A protein and the small-molecule ligand that binds it are described below.
Small molecule (SMILES): CC(=O)N[C@@H]1[C@@H](O)[C@H](O)[C@@H](CO)O[C@H]1O

Binding-site contacts:
Ligand atom N2 contacts residue ASN87 of chain 3.C at 2.9 Å (h-bond).
Ligand atom C8 contacts residue ILE155 of chain 3.C at 3.7 Å (hydrophobic).
Ligand atom O6 contacts residue LEU91 of chain 3.C at 3.9 Å.
Ligand atom O7 contacts residue ASN87 of chain 3.C at 4.4 Å.
Ligand atom C6 contacts residue SER79 of chain 3.C at 3.6 Å.
Ligand atom O5 contacts residue ASN87 of chain 3.C at 2.4 Å (h-bond).
Ligand atom C3 contacts residue ASN87 of chain 3.C at 3.8 Å.
Ligand atom C4 contacts residue ASN87 of chain 3.C at 4.2 Å.
Ligand atom O5 contacts residue SER79 of chain 3.C at 3.8 Å.
Ligand atom C5 contacts residue ASN87 of chain 3.C at 3.7 Å.
Ligand atom C2 contacts residue ASN87 of chain 3.C at 2.5 Å.
Ligand atom C1 contacts residue ASN87 of chain 3.C at 1.4 Å.
Ligand atom C7 contacts residue ASN87 of chain 3.C at 3.9 Å.
Ligand atom C5 contacts residue SER79 of chain 3.C at 4.3 Å.
Ligand atom O6 contacts residue SER79 of chain 3.C at 2.5 Å (h-bond).

Sequence of chain 3.C:
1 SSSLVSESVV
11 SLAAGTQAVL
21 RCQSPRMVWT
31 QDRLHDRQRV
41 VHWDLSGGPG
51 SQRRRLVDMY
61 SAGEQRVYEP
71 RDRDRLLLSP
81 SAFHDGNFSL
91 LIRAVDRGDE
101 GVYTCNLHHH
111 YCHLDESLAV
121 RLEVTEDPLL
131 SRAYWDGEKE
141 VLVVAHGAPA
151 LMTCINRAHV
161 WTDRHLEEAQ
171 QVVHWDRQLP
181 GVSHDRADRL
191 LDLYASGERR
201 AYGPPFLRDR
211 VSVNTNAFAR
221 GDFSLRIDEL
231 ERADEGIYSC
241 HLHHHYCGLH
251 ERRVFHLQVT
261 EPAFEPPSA